Sequence of chain 3.B:
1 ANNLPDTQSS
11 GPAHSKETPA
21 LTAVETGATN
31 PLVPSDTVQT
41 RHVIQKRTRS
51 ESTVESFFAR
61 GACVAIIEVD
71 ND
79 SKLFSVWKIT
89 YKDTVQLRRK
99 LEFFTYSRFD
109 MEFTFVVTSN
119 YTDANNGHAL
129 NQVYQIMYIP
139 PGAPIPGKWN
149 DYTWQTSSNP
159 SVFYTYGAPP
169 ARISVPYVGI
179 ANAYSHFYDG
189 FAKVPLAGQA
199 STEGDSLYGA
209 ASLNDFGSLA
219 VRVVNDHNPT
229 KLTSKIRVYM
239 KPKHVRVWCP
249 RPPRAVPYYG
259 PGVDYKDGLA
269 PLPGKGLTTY

This small molecule binds to this protein.
Small molecule (SMILES): COc1ccc(OCc2ccc(COc3c(Cl)cccc3Cl)cc2)c(Cl)c1

Binding-site contacts:
Ligand atom C6 contacts residue TYR89 of chain 3.B at 3.7 Å (hydrophobic).
Ligand atom C16 contacts residue TYR136 of chain 3.B at 3.8 Å (hydrophobic).
Ligand atom O1 contacts residue PHE214 of chain 3.B at 3.8 Å.
Ligand atom C19 contacts residue LEU217 of chain 3.B at 3.8 Å (hydrophobic).
Ligand atom C4 contacts residue MET109 of chain 3.B at 3.8 Å (hydrophobic).
Ligand atom C20 contacts residue ILE171 of chain 3.B at 3.8 Å (hydrophobic).
Ligand atom C11 contacts residue ILE87 of chain 3.B at 3.8 Å (hydrophobic).
Ligand atom C13 contacts residue MET109 of chain 3.B at 3.4 Å (hydrophobic).
Ligand atom CL3 contacts residue LEU217 of chain 3.B at 3.8 Å.
Ligand atom C14 contacts residue TYR136 of chain 3.B at 3.5 Å (hydrophobic).
Ligand atom O3 contacts residue TYR89 of chain 3.B at 3.6 Å.
Ligand atom C7 contacts residue PHE214 of chain 3.B at 3.5 Å (hydrophobic).
Ligand atom C13 contacts residue ILE87 of chain 3.B at 3.7 Å (hydrophobic).
Ligand atom CL2 contacts residue ALA24 of chain 4.E at 3.5 Å.
Ligand atom C21 contacts residue TYR182 of chain 3.B at 3.8 Å (hydrophobic).
Ligand atom C17 contacts residue TYR136 of chain 3.B at 3.7 Å (hydrophobic).
Ligand atom C21 contacts residue HIS184 of chain 3.B at 3.6 Å.
Ligand atom O3 contacts residue PHE107 of chain 3.B at 3.6 Å.
Ligand atom CL2 contacts residue TYR136 of chain 3.B at 3.6 Å.
Ligand atom C1 contacts residue TYR182 of chain 3.B at 3.8 Å (hydrophobic).
Ligand atom O2 contacts residue VAL173 of chain 3.B at 3.4 Å.
Ligand atom C9 contacts residue VAL176 of chain 3.B at 3.6 Å (hydrophobic).
Ligand atom C7 contacts residue MET109 of chain 3.B at 3.3 Å (hydrophobic).
Ligand atom C8 contacts residue MET109 of chain 3.B at 3.4 Å (hydrophobic).
Ligand atom C10 contacts residue TYR136 of chain 3.B at 3.5 Å (hydrophobic).
Ligand atom C16 contacts residue ALA24 of chain 4.E at 3.8 Å (hydrophobic).
Ligand atom C12 contacts residue ILE87 of chain 3.B at 3.8 Å (hydrophobic).
Ligand atom C3 contacts residue MET109 of chain 3.B at 3.7 Å (hydrophobic).
Ligand atom C5 contacts residue TYR89 of chain 3.B at 3.5 Å (hydrophobic).
Ligand atom C17 contacts residue ALA24 of chain 4.E at 3.7 Å (hydrophobic).
Ligand atom C2 contacts residue PHE214 of chain 3.B at 3.6 Å (hydrophobic).
Ligand atom C12 contacts residue PHE111 of chain 3.B at 3.8 Å (hydrophobic).
Ligand atom C9 contacts residue PHE214 of chain 3.B at 3.7 Å (hydrophobic).
Ligand atom O1 contacts residue MET109 of chain 3.B at 3.7 Å.
Ligand atom C21 contacts residue SER105 of chain 3.B at 3.8 Å.
Ligand atom C20 contacts residue LEU217 of chain 3.B at 3.8 Å (hydrophobic).
Ligand atom CL2 contacts residue ILE25 of chain 4.E at 3.4 Å.
Ligand atom CL3 contacts residue PHE111 of chain 3.B at 3.8 Å.
Ligand atom C13 contacts residue PHE111 of chain 3.B at 3.7 Å (hydrophobic).
Ligand atom O1 contacts residue ILE87 of chain 3.B at 3.7 Å.

Sequence of chain 4.E:
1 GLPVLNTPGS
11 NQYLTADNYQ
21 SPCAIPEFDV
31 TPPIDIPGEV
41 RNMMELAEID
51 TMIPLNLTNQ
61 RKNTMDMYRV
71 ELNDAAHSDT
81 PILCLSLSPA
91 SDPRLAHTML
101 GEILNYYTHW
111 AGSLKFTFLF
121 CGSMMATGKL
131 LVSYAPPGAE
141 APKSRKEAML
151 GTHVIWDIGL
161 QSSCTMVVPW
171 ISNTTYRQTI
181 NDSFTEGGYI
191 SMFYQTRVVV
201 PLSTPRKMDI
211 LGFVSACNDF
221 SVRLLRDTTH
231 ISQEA